A protein and the small-molecule ligand that binds it are described below.
Small molecule (SMILES): COC(=O)CNc1nc(Cl)nc(Nc2ccc(S(N)(=O)=O)cc2)n1

Binding-site contacts:
Ligand atom C6 contacts residue LEU197 of chain 1.A at 4.0 Å (hydrophobic).
Ligand atom O1 contacts residue HIS94 of chain 1.A at 3.3 Å.
Ligand atom N14 contacts residue PHE130 of chain 1.A at 3.6 Å.
Ligand atom N7 contacts residue GOL1 of chain 1.D at 3.9 Å.
Ligand atom C5 contacts residue GOL1 of chain 1.D at 3.7 Å.
Ligand atom C8 contacts residue PHE130 of chain 1.A at 3.7 Å (hydrophobic).
Ligand atom N1 contacts residue THR198 of chain 1.A at 2.9 Å (h-bond).
Ligand atom C4 contacts residue GOL1 of chain 1.D at 3.7 Å.
Ligand atom C13 contacts residue GLN92 of chain 1.A at 3.7 Å.
Ligand atom O1 contacts residue VAL142 of chain 1.A at 3.9 Å.
Ligand atom N1 contacts residue HIS119 of chain 1.A at 3.4 Å (h-bond).
Ligand atom N12 contacts residue PHE130 of chain 1.A at 3.7 Å.
Ligand atom O1 contacts residue HIS119 of chain 1.A at 3.5 Å (h-bond).
Ligand atom S1 contacts residue THR198 of chain 1.A at 3.9 Å.
Ligand atom N14 contacts residue GOL1 of chain 1.D at 3.4 Å (h-bond).
Ligand atom N9 contacts residue PHE130 of chain 1.A at 3.7 Å.
Ligand atom C3 contacts residue GLN92 of chain 1.A at 3.8 Å.
Ligand atom O2 contacts residue THR198 of chain 1.A at 2.9 Å (h-bond).
Ligand atom S1 contacts residue HIS94 of chain 1.A at 3.9 Å.
Ligand atom N1 contacts residue HIS96 of chain 1.A at 3.3 Å (h-bond).
Ligand atom C3 contacts residue GOL1 of chain 1.D at 3.9 Å.
Ligand atom CL13 contacts residue GLN92 of chain 1.A at 3.1 Å.
Ligand atom C5 contacts residue THR199 of chain 1.A at 3.3 Å.
Ligand atom C13 contacts residue PHE130 of chain 1.A at 3.7 Å (hydrophobic).
Ligand atom N1 contacts residue ZN1 of chain 1.B at 1.9 Å.
Ligand atom C6 contacts residue THR199 of chain 1.A at 3.5 Å.
Ligand atom C2 contacts residue VAL121 of chain 1.A at 3.9 Å (hydrophobic).
Ligand atom O2 contacts residue TRP208 of chain 1.A at 3.6 Å.
Ligand atom C2 contacts residue LEU197 of chain 1.A at 3.9 Å (hydrophobic).
Ligand atom C10 contacts residue PHE130 of chain 1.A at 3.6 Å (hydrophobic).
Ligand atom C1 contacts residue LEU197 of chain 1.A at 3.9 Å (hydrophobic).
Ligand atom N14 contacts residue GLN92 of chain 1.A at 3.4 Å (h-bond).
Ligand atom O2 contacts residue LEU197 of chain 1.A at 3.3 Å.
Ligand atom C8 contacts residue GOL1 of chain 1.D at 3.7 Å.
Ligand atom O1 contacts residue ZN1 of chain 1.B at 3.1 Å.
Ligand atom C2 contacts residue HIS94 of chain 1.A at 3.9 Å.
Ligand atom N1 contacts residue HIS94 of chain 1.A at 3.3 Å (h-bond).
Ligand atom S1 contacts residue ZN1 of chain 1.B at 3.0 Å.
Ligand atom O1 contacts residue VAL121 of chain 1.A at 3.8 Å.
Ligand atom S1 contacts residue HIS119 of chain 1.A at 4.0 Å.

Sequence of chain 1.A:
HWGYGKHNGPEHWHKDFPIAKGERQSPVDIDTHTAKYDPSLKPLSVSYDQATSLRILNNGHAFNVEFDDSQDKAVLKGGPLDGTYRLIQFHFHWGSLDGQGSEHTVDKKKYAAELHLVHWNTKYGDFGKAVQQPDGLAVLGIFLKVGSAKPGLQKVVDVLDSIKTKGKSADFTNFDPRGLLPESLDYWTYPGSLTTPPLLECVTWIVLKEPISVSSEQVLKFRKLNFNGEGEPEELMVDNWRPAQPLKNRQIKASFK